Sequence of chain 1.C:
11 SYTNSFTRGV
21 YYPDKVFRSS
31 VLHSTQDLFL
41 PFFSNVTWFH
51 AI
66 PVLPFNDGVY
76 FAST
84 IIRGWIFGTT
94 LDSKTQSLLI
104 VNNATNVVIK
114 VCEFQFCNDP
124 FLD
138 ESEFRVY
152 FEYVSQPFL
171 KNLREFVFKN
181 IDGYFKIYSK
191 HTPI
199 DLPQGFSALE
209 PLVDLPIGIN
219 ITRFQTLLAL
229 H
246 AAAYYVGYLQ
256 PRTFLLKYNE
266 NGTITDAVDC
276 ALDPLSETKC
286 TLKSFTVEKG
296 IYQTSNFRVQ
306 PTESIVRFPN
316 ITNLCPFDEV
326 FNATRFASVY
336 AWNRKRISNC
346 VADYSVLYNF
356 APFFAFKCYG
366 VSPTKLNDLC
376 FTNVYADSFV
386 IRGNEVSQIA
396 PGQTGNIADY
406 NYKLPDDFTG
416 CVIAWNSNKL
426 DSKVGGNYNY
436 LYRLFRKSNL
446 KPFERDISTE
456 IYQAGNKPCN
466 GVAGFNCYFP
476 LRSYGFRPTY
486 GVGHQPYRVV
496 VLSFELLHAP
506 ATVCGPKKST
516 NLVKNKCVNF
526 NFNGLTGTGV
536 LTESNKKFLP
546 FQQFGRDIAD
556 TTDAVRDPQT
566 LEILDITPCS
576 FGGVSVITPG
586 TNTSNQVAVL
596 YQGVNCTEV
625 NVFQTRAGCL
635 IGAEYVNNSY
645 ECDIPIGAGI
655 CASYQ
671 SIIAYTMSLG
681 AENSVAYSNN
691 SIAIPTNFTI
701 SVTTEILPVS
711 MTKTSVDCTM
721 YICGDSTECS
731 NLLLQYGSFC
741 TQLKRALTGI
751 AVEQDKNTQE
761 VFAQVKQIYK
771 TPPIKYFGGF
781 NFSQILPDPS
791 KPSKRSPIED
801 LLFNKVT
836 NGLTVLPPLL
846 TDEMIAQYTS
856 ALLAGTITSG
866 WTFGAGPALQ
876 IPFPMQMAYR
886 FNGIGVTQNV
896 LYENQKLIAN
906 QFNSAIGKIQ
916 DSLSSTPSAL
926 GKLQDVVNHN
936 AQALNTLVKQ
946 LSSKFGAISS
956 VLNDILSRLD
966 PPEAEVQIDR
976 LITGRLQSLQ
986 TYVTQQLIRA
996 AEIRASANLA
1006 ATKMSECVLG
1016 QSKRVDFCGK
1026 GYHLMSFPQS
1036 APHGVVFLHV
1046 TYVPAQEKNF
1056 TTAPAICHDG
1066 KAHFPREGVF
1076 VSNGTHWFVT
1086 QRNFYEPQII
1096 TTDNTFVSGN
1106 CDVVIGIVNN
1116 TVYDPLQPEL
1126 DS

Sequence of chain 1.A:
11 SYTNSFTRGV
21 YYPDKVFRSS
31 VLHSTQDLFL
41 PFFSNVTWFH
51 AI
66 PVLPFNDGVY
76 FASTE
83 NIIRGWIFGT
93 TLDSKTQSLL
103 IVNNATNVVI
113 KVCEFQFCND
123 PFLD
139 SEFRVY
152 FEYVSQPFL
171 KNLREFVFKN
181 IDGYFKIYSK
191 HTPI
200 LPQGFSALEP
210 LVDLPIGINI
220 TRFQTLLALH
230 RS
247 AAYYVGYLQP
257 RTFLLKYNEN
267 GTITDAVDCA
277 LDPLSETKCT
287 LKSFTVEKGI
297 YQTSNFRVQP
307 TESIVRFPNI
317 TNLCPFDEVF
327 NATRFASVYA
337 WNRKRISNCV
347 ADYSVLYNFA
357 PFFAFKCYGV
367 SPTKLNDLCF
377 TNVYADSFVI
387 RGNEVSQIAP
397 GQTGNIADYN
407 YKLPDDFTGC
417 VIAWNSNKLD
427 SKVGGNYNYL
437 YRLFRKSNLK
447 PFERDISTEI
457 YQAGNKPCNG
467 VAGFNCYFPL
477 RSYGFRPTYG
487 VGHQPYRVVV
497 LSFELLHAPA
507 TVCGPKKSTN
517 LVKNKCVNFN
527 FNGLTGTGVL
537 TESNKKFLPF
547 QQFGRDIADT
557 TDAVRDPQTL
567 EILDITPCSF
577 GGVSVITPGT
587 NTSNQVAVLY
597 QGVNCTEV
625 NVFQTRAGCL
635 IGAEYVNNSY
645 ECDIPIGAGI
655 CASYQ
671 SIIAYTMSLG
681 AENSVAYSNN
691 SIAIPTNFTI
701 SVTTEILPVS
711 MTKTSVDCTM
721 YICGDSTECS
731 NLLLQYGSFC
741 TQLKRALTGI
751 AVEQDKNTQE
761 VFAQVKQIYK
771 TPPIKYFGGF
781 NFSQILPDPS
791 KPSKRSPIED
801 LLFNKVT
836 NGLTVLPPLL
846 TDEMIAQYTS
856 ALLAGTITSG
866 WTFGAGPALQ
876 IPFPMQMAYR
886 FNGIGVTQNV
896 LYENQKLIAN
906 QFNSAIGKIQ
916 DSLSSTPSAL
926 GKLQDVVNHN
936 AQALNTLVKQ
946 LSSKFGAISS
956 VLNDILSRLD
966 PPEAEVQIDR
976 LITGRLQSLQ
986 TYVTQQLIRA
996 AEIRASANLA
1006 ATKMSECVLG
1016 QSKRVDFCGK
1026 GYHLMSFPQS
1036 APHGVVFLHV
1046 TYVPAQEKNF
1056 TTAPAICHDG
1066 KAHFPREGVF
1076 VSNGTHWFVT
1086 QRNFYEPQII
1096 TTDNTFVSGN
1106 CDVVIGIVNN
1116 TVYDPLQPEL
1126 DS

A small-molecule ligand and the protein it binds are described below.
Small molecule (SMILES): CC(=O)N[C@H]1[C@H](O[C@H]2[C@H](O)[C@@H](NC(C)=O)CO[C@@H]2CO)O[C@H](CO)[C@@H](O)[C@@H]1O

Binding-site contacts:
Ligand atom C7 contacts residue ASN689 of chain 1.A at 3.4 Å.
Ligand atom N2 contacts residue ASN689 of chain 1.A at 2.9 Å (h-bond).
Ligand atom C8 contacts residue TYR776 of chain 1.C at 4.3 Å (hydrophobic).
Ligand atom C5 contacts residue ASN689 of chain 1.A at 3.7 Å.
Ligand atom O5 contacts residue ASN689 of chain 1.A at 2.4 Å (h-bond).
Ligand atom C8 contacts residue ASN689 of chain 1.A at 4.0 Å.
Ligand atom C8 contacts residue SER688 of chain 1.A at 3.7 Å.
Ligand atom C1 contacts residue TYR776 of chain 1.C at 4.0 Å (hydrophobic).
Ligand atom C2 contacts residue ASN689 of chain 1.A at 2.5 Å.
Ligand atom C5 contacts residue TYR776 of chain 1.C at 3.6 Å (hydrophobic).
Ligand atom C6 contacts residue TYR776 of chain 1.C at 3.9 Å (hydrophobic).
Ligand atom C1 contacts residue ASN689 of chain 1.A at 1.4 Å.
Ligand atom O7 contacts residue ASN689 of chain 1.A at 3.6 Å (h-bond).
Ligand atom C3 contacts residue ASN689 of chain 1.A at 3.8 Å.
Ligand atom O5 contacts residue TYR776 of chain 1.C at 3.8 Å.
Ligand atom C4 contacts residue ASN689 of chain 1.A at 4.2 Å.